This protein binds this small molecule.
Small molecule (SMILES): Nc1ncnc2c1ncn2[C@@H]1O[C@H](CO[P](=O)(O)OP(=O)(O)O)[C@@H](O)[C@H]1OP(=O)(O)O

Binding-site contacts:
Ligand atom O2' contacts residue ASN35 of chain 1.C at 3.4 Å (h-bond).
Ligand atom N7 contacts residue ALA81 of chain 1.C at 3.3 Å.
Ligand atom C6 contacts residue ARG36 of chain 1.C at 3.2 Å.
Ligand atom O3' contacts residue GLY12 of chain 1.C at 3.6 Å.
Ligand atom O4' contacts residue VAL76 of chain 1.C at 3.4 Å.
Ligand atom O2A contacts residue GLN77 of chain 1.C at 3.1 Å (h-bond).
Ligand atom N3 contacts residue ARG36 of chain 1.C at 3.9 Å.
Ligand atom C4 contacts residue ARG36 of chain 1.C at 3.9 Å.
Ligand atom P2' contacts residue ASN35 of chain 1.C at 3.5 Å.
Ligand atom N1 contacts residue THR85 of chain 1.C at 3.7 Å.
Ligand atom O4' contacts residue GLN77 of chain 1.C at 3.0 Å (h-bond).
Ligand atom P2' contacts residue THR37 of chain 1.C at 3.7 Å.
Ligand atom O3P contacts residue ARG36 of chain 1.C at 3.3 Å (salt-bridge).
Ligand atom C5 contacts residue ARG36 of chain 1.C at 3.4 Å.
Ligand atom P2' contacts residue LYS40 of chain 1.C at 3.8 Å.
Ligand atom C2 contacts residue THR85 of chain 1.C at 3.2 Å.
Ligand atom C8 contacts residue GLN77 of chain 1.C at 3.7 Å.
Ligand atom C8 contacts residue ARG36 of chain 1.C at 3.7 Å.
Ligand atom O2P contacts residue LYS40 of chain 1.C at 2.7 Å (salt-bridge).
Ligand atom O5' contacts residue GLN77 of chain 1.C at 3.7 Å.
Ligand atom C5 contacts residue ALA81 of chain 1.C at 3.5 Å (hydrophobic).
Ligand atom C1' contacts residue VAL76 of chain 1.C at 3.9 Å (hydrophobic).
Ligand atom N7 contacts residue ARG36 of chain 1.C at 3.5 Å (salt-bridge).
Ligand atom C4' contacts residue GLN77 of chain 1.C at 3.9 Å.
Ligand atom N6 contacts residue ALA81 of chain 1.C at 3.6 Å.
Ligand atom C6 contacts residue ALA81 of chain 1.C at 3.7 Å (hydrophobic).
Ligand atom O3' contacts residue ASN35 of chain 1.C at 2.7 Å (h-bond).
Ligand atom O1P contacts residue LYS40 of chain 1.C at 3.9 Å.
Ligand atom N6 contacts residue ARG36 of chain 1.C at 3.2 Å (salt-bridge).
Ligand atom C2 contacts residue ARG36 of chain 1.C at 3.9 Å.
Ligand atom P2' contacts residue ARG36 of chain 1.C at 3.9 Å.
Ligand atom N1 contacts residue ARG36 of chain 1.C at 3.8 Å.
Ligand atom N3 contacts residue THR85 of chain 1.C at 3.8 Å.
Ligand atom O3' contacts residue ALA14 of chain 1.C at 3.8 Å.
Ligand atom O1P contacts residue ARG36 of chain 1.C at 2.9 Å (salt-bridge).
Ligand atom O3P contacts residue ASN35 of chain 1.C at 3.2 Å (h-bond).
Ligand atom O2P contacts residue ASN35 of chain 1.C at 2.9 Å (h-bond).
Ligand atom O3P contacts residue THR37 of chain 1.C at 2.7 Å (h-bond).
Ligand atom C3' contacts residue ASN35 of chain 1.C at 3.9 Å.
Ligand atom O3' contacts residue MET13 of chain 1.C at 3.7 Å.

Sequence of chain 1.C:
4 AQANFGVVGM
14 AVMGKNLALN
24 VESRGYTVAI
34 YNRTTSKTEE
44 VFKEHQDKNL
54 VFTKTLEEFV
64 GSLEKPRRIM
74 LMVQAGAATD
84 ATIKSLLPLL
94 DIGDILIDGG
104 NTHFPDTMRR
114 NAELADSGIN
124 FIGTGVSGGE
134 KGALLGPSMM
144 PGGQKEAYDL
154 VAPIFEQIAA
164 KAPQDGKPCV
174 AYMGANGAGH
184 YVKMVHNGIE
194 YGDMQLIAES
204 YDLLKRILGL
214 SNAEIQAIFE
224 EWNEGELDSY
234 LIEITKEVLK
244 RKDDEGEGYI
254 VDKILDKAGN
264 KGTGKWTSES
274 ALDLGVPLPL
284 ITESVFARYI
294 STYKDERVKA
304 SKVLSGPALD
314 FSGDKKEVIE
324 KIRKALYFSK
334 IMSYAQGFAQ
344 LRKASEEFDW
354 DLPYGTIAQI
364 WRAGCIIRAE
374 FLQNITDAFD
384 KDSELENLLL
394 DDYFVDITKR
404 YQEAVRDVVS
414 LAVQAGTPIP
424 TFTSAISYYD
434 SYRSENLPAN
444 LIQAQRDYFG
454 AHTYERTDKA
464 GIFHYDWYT